Binding-site contacts:
Ligand atom C11 contacts residue HEM1 of chain 1.C at 3.1 Å.
Ligand atom C08 contacts residue VAL271 of chain 1.A at 3.6 Å (hydrophobic).
Ligand atom N01 contacts residue HEM1 of chain 1.C at 4.1 Å.
Ligand atom C26 contacts residue H4B1 of chain 1.D at 4.2 Å.
Ligand atom C10 contacts residue GLU296 of chain 1.A at 3.4 Å.
Ligand atom C06 contacts residue HEM1 of chain 1.C at 3.4 Å.
Ligand atom C27 contacts residue TRP10 of chain 1.B at 4.0 Å (hydrophobic).
Ligand atom N02 contacts residue TYR292 of chain 1.A at 3.8 Å.
Ligand atom C02 contacts residue PRO269 of chain 1.A at 4.2 Å (hydrophobic).
Ligand atom C02 contacts residue HEM1 of chain 1.C at 3.7 Å.
Ligand atom C04 contacts residue HEM1 of chain 1.C at 3.1 Å.
Ligand atom C03 contacts residue HEM1 of chain 1.C at 2.9 Å.
Ligand atom C09 contacts residue GLU296 of chain 1.A at 3.4 Å.
Ligand atom C14 contacts residue TYR410 of chain 1.A at 4.2 Å (hydrophobic).
Ligand atom N01 contacts residue GLU296 of chain 1.A at 2.6 Å (salt-bridge).
Ligand atom C14 contacts residue HEM1 of chain 1.C at 3.0 Å.
Ligand atom N02 contacts residue PRO269 of chain 1.A at 3.9 Å.
Ligand atom N28 contacts residue TRP10 of chain 1.B at 3.5 Å.
Ligand atom N02 contacts residue HEM1 of chain 1.C at 3.7 Å.
Ligand atom C05 contacts residue VAL271 of chain 1.A at 4.0 Å (hydrophobic).
Ligand atom C06 contacts residue PHE288 of chain 1.A at 3.9 Å (hydrophobic).
Ligand atom C08 contacts residue HEM1 of chain 1.C at 3.6 Å.
Ligand atom C21 contacts residue HEM1 of chain 1.C at 4.2 Å.
Ligand atom N02 contacts residue TRP291 of chain 1.A at 3.0 Å (h-bond).
Ligand atom C06 contacts residue VAL271 of chain 1.A at 3.4 Å (hydrophobic).
Ligand atom N02 contacts residue GLU296 of chain 1.A at 2.7 Å (salt-bridge).
Ligand atom C10 contacts residue HEM1 of chain 1.C at 3.9 Å.
Ligand atom C13 contacts residue HEM1 of chain 1.C at 3.3 Å.
Ligand atom C05 contacts residue HEM1 of chain 1.C at 3.7 Å.
Ligand atom C09 contacts residue VAL271 of chain 1.A at 4.1 Å (hydrophobic).
Ligand atom C21 contacts residue TRP382 of chain 1.A at 4.0 Å (hydrophobic).
Ligand atom C09 contacts residue HEM1 of chain 1.C at 3.4 Å.
Ligand atom C11 contacts residue VAL271 of chain 1.A at 4.2 Å (hydrophobic).
Ligand atom C02 contacts residue GLU296 of chain 1.A at 3.4 Å.
Ligand atom C02 contacts residue TRP291 of chain 1.A at 4.1 Å (hydrophobic).
Ligand atom N02 contacts residue MET293 of chain 1.A at 4.2 Å.
Ligand atom C14 contacts residue TRP382 of chain 1.A at 3.4 Å (hydrophobic).
Ligand atom N12 contacts residue HEM1 of chain 1.C at 3.0 Å (h-bond).
Ligand atom C07 contacts residue HEM1 of chain 1.C at 3.6 Å.
Ligand atom C07 contacts residue VAL271 of chain 1.A at 3.2 Å (hydrophobic).

This small molecule binds to this protein.
Small molecule (SMILES): N#Cc1ccc(CCNCc2ccc3ccc(N)nc3c2)cc1

Sequence of chain 1.B:
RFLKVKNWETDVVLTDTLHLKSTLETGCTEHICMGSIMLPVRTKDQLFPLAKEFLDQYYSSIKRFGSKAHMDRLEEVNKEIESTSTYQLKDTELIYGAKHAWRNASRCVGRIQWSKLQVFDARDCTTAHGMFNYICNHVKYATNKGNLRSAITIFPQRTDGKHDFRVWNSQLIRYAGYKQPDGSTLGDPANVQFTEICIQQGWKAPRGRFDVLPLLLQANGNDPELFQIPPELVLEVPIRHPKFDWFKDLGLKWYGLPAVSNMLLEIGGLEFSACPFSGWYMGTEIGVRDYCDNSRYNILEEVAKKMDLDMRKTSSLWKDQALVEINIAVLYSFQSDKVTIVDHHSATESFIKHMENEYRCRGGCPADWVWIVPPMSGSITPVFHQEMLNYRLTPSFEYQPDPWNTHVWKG

Sequence of chain 1.A:
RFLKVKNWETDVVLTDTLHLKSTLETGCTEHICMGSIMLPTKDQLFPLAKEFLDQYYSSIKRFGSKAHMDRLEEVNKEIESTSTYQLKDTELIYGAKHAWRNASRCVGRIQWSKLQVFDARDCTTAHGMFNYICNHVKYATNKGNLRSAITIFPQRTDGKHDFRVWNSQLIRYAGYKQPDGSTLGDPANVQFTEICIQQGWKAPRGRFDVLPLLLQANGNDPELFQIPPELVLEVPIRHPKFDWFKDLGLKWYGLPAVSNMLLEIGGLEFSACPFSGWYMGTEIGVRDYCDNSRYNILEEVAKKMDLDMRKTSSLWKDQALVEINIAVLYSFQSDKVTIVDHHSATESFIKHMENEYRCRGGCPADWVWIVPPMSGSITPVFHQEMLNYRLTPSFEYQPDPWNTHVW